Binding-site contacts:
Ligand atom O3 contacts residue PHE24 of chain 2.A at 4.1 Å.
Ligand atom C1 contacts residue LEU25 of chain 2.A at 4.0 Å (hydrophobic).
Ligand atom C6 contacts residue LEU25 of chain 2.A at 4.2 Å (hydrophobic).
Ligand atom O5 contacts residue ASN18 of chain 2.A at 2.4 Å (h-bond).
Ligand atom C1 contacts residue PHE24 of chain 2.A at 3.4 Å (hydrophobic).
Ligand atom N2 contacts residue LEU25 of chain 2.A at 4.2 Å.
Ligand atom C1 contacts residue PHE24 of chain 2.A at 3.8 Å (hydrophobic).
Ligand atom C7 contacts residue ASN18 of chain 2.A at 3.4 Å.
Ligand atom O7 contacts residue LEU25 of chain 2.A at 3.8 Å.
Ligand atom O5 contacts residue PHE24 of chain 2.A at 3.9 Å.
Ligand atom C6 contacts residue GLY26 of chain 2.A at 3.7 Å.
Ligand atom O7 contacts residue SER101 of chain 2.A at 2.5 Å (h-bond).
Ligand atom C7 contacts residue SER101 of chain 2.A at 3.5 Å.
Ligand atom C5 contacts residue ASN18 of chain 2.A at 3.7 Å.
Ligand atom C8 contacts residue SER100 of chain 2.A at 4.1 Å.
Ligand atom C4 contacts residue GLY26 of chain 2.A at 4.1 Å.
Ligand atom C5 contacts residue GLY26 of chain 2.A at 3.8 Å.
Ligand atom C1 contacts residue ASN18 of chain 2.A at 1.5 Å.
Ligand atom C2 contacts residue PHE24 of chain 2.A at 3.3 Å (hydrophobic).
Ligand atom C3 contacts residue ASN18 of chain 2.A at 3.8 Å.
Ligand atom C7 contacts residue LEU25 of chain 2.A at 3.7 Å (hydrophobic).
Ligand atom C8 contacts residue SER101 of chain 2.A at 4.0 Å.
Ligand atom C2 contacts residue ASN18 of chain 2.A at 2.4 Å.
Ligand atom O4 contacts residue LEU25 of chain 2.A at 3.8 Å.
Ligand atom C8 contacts residue PHE24 of chain 2.A at 4.1 Å (hydrophobic).
Ligand atom C5 contacts residue LEU25 of chain 2.A at 4.1 Å (hydrophobic).
Ligand atom N2 contacts residue PHE24 of chain 2.A at 2.8 Å (h-bond).
Ligand atom C8 contacts residue LEU25 of chain 2.A at 3.9 Å (hydrophobic).
Ligand atom O4 contacts residue GLY26 of chain 2.A at 3.3 Å.
Ligand atom C3 contacts residue LEU25 of chain 2.A at 4.2 Å (hydrophobic).
Ligand atom C6 contacts residue SER101 of chain 2.A at 4.1 Å.
Ligand atom C2 contacts residue GLY26 of chain 2.A at 3.8 Å.
Ligand atom C1 contacts residue GLY26 of chain 2.A at 3.9 Å.
Ligand atom C3 contacts residue PHE24 of chain 2.A at 3.3 Å (hydrophobic).
Ligand atom O5 contacts residue LEU25 of chain 2.A at 3.3 Å.
Ligand atom O5 contacts residue GLY26 of chain 2.A at 3.0 Å (h-bond).
Ligand atom N2 contacts residue ASN18 of chain 2.A at 2.9 Å (h-bond).
Ligand atom O7 contacts residue ASN18 of chain 2.A at 3.5 Å (h-bond).
Ligand atom C7 contacts residue PHE24 of chain 2.A at 4.0 Å (hydrophobic).
Ligand atom C4 contacts residue ASN18 of chain 2.A at 4.2 Å.

This small molecule binds to this protein.
Small molecule (SMILES): CC(=O)N[C@H]1[C@H](O[C@H]2[C@H](O[C@@H]3O[C@@H](C)[C@@H](O)[C@@H](O)[C@@H]3O)[C@@H](NC(C)=O)CO[C@@H]2CO)O[C@H](CO)[C@@H](O[C@@H]2O[C@H](CO)[C@@H](O)[C@H](O)[C@@H]2O)[C@@H]1O

Sequence of chain 2.A:
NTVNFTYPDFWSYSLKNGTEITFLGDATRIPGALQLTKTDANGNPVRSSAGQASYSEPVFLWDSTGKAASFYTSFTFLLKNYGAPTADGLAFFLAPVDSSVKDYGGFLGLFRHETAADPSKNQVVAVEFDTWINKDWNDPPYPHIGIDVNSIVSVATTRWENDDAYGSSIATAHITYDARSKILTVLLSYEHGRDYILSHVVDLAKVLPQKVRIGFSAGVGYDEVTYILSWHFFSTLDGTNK